A protein and the small-molecule ligand that binds it are described below.
Small molecule (SMILES): C[C@@H](O)[C@H](NC(=O)[C@@H](N)CCCN=C(N)N)C(=O)N[C@@H](CCC(N)=O)C(=O)N1CCC[C@H]1C(=O)N[C@@H](CC(=O)O)C(=O)NCC(=O)N[C@@H](CCC(N)=O)C(=O)N[C@@H](CO)C(=O)N[C@@H](Cc1ccccc1)C(=O)N[C@@H](CCCN=C(N)N)C(=O)N[C@@H](CO)C(N)=O

Binding-site contacts:
Ligand atom C contacts residue TYR85 of chain 1.B at 3.5 Å (hydrophobic).
Ligand atom O contacts residue TYR85 of chain 1.B at 2.5 Å (h-bond).
Ligand atom O contacts residue HIS87 of chain 1.B at 3.1 Å (h-bond).
Ligand atom NH1 contacts residue PHE109 of chain 1.B at 3.5 Å.
Ligand atom O contacts residue TYR85 of chain 1.B at 3.4 Å.
Ligand atom O contacts residue GLY51 of chain 1.B at 3.5 Å.
Ligand atom CA contacts residue TYR85 of chain 1.B at 3.5 Å (hydrophobic).
Ligand atom OG1 contacts residue ARG41 of chain 1.B at 2.7 Å (salt-bridge).
Ligand atom O contacts residue HIS87 of chain 1.B at 3.3 Å.
Ligand atom O contacts residue ARG41 of chain 1.B at 3.5 Å (salt-bridge).
Ligand atom OD2 contacts residue SER43 of chain 1.B at 2.7 Å (h-bond).
Ligand atom CZ contacts residue ASP105 of chain 1.B at 3.5 Å.
Ligand atom N contacts residue SO41 of chain 1.U at 2.8 Å (h-bond).
Ligand atom N contacts residue GLY51 of chain 1.B at 3.2 Å (h-bond).
Ligand atom CA contacts residue GLY51 of chain 1.B at 3.2 Å.
Ligand atom OD2 contacts residue ARG41 of chain 1.B at 3.4 Å.
Ligand atom O contacts residue GLY51 of chain 1.B at 3.5 Å (h-bond).
Ligand atom O contacts residue TYR85 of chain 1.B at 3.4 Å.
Ligand atom CB contacts residue SO41 of chain 1.U at 3.5 Å.
Ligand atom OD2 contacts residue PHE48 of chain 1.B at 3.5 Å.
Ligand atom O contacts residue ARG41 of chain 1.B at 3.5 Å (salt-bridge).
Ligand atom CZ contacts residue GLU114 of chain 1.B at 3.5 Å.
Ligand atom NE contacts residue ASP105 of chain 1.B at 3.2 Å (salt-bridge).
Ligand atom OE1 contacts residue GLU114 of chain 1.B at 3.1 Å (salt-bridge).
Ligand atom O contacts residue ASN81 of chain 1.B at 3.1 Å (h-bond).
Ligand atom CG contacts residue LEU76 of chain 1.B at 3.5 Å (hydrophobic).
Ligand atom OG contacts residue SO41 of chain 1.U at 2.5 Å (h-bond).
Ligand atom CA contacts residue TYR52 of chain 1.B at 3.5 Å (hydrophobic).
Ligand atom CB contacts residue ASN81 of chain 1.B at 3.4 Å.
Ligand atom CZ contacts residue PHE109 of chain 1.B at 3.5 Å (hydrophobic).
Ligand atom N contacts residue TYR52 of chain 1.B at 3.3 Å.
Ligand atom NH1 contacts residue GLU114 of chain 1.B at 2.9 Å (salt-bridge).
Ligand atom OE1 contacts residue TYR52 of chain 1.B at 3.3 Å.
Ligand atom C contacts residue TYR85 of chain 1.B at 3.6 Å (hydrophobic).
Ligand atom NH1 contacts residue ASP105 of chain 1.B at 3.0 Å (salt-bridge).
Ligand atom C contacts residue SO41 of chain 1.U at 3.6 Å.
Ligand atom CA contacts residue SO41 of chain 1.U at 3.4 Å.
Ligand atom OG contacts residue LYS120 of chain 1.B at 2.8 Å (salt-bridge).
Ligand atom NH2 contacts residue GLU114 of chain 1.B at 3.2 Å (salt-bridge).
Ligand atom CA contacts residue TYR85 of chain 1.B at 3.4 Å (hydrophobic).

Sequence of chain 1.B:
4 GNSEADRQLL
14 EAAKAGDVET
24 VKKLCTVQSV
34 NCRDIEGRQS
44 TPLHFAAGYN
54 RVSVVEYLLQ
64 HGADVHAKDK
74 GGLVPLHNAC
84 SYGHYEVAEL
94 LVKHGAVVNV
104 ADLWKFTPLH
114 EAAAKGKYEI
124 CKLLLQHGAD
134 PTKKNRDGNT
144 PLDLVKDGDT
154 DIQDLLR